Binding-site contacts:
Ligand atom O3' contacts residue ALA104 of chain 1.E at 3.5 Å (h-bond).
Ligand atom C2' contacts residue D3T1 of chain 1.P at 3.4 Å.
Ligand atom C6 contacts residue D3T1 of chain 1.P at 3.6 Å.
Ligand atom O3' contacts residue THR108 of chain 1.E at 3.6 Å.
Ligand atom P contacts residue LYS107 of chain 1.E at 3.6 Å.
Ligand atom OP1 contacts residue THR108 of chain 1.E at 2.6 Å (h-bond).
Ligand atom P contacts residue THR108 of chain 1.E at 3.7 Å.
Ligand atom O3' contacts residue TRP102 of chain 1.E at 3.2 Å.
Ligand atom C4' contacts residue GLY103 of chain 1.E at 3.5 Å.
Ligand atom P contacts residue GLY105 of chain 1.E at 3.5 Å.
Ligand atom N3 contacts residue TYR265 of chain 1.E at 3.7 Å.
Ligand atom C5M contacts residue D3T1 of chain 1.P at 3.4 Å.
Ligand atom P contacts residue ALA104 of chain 1.E at 3.7 Å.
Ligand atom C5' contacts residue GLY103 of chain 1.E at 3.5 Å.
Ligand atom O4 contacts residue D3T1 of chain 1.P at 3.3 Å (h-bond).
Ligand atom OP1 contacts residue ALA104 of chain 1.E at 3.4 Å (h-bond).
Ligand atom O2 contacts residue TYR265 of chain 1.E at 2.5 Å (h-bond).
Ligand atom O5' contacts residue LYS107 of chain 1.E at 3.5 Å.
Ligand atom OP1 contacts residue GLY105 of chain 1.E at 2.7 Å (h-bond).
Ligand atom C4 contacts residue D3T1 of chain 1.P at 3.2 Å.
Ligand atom OP1 contacts residue ARG248 of chain 1.E at 3.2 Å (salt-bridge).
Ligand atom P contacts residue NA1 of chain 1.R at 3.5 Å.
Ligand atom O3' contacts residue GLY103 of chain 1.E at 3.3 Å.
Ligand atom OP1 contacts residue LYS107 of chain 1.E at 3.5 Å.
Ligand atom OP2 contacts residue ALA104 of chain 1.E at 3.6 Å.
Ligand atom C5' contacts residue ASP250 of chain 1.E at 3.6 Å.
Ligand atom C2 contacts residue TYR265 of chain 1.E at 3.2 Å (hydrophobic).
Ligand atom O5' contacts residue GLY105 of chain 1.E at 3.4 Å (h-bond).
Ligand atom O3' contacts residue LYS107 of chain 1.E at 3.6 Å.
Ligand atom C4' contacts residue TRP102 of chain 1.E at 3.6 Å (hydrophobic).
Ligand atom C5 contacts residue D3T1 of chain 1.P at 3.2 Å.
Ligand atom OP2 contacts residue LYS107 of chain 1.E at 3.1 Å.
Ligand atom OP1 contacts residue TRP102 of chain 1.E at 3.1 Å (h-bond).
Ligand atom OP2 contacts residue NA1 of chain 1.R at 3.6 Å.
Ligand atom C3' contacts residue D3T1 of chain 1.P at 3.7 Å.
Ligand atom OP1 contacts residue NA1 of chain 1.R at 2.5 Å (h-bond).
Ligand atom OP2 contacts residue THR106 of chain 1.E at 3.6 Å.
Ligand atom C5' contacts residue GLY105 of chain 1.E at 3.5 Å.
Ligand atom OP2 contacts residue GLY105 of chain 1.E at 3.6 Å.
Ligand atom OP1 contacts residue GLY103 of chain 1.E at 2.8 Å (h-bond).

Sequence of chain 1.E:
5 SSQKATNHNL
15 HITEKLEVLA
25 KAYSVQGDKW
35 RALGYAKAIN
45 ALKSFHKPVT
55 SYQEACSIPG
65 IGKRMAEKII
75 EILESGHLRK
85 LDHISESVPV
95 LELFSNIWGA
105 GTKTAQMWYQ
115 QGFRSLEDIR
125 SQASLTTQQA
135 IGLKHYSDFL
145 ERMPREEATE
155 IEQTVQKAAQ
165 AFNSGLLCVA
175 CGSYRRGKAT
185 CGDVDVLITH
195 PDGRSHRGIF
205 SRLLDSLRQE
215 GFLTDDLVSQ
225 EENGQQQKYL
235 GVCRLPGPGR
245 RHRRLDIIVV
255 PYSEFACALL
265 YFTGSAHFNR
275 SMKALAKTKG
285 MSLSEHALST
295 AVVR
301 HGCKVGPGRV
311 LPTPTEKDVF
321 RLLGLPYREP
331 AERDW

The protein below binds the small molecule below.
Small molecule (SMILES): Cc1cn([C@H]2CC[C@@H](CO[P](=O)(O)O[C@H]3C[C@H](n4cnc5c(N)ncnc54)O[C@@H]3CO[P](=O)(O)O[C@H]3C[C@H](n4cc(C)c(=O)[nH]c4=O)O[C@@H]3CO[P](=O)(O)O[C@H]3C[C@H](n4cnc5c(=O)nc(N)[nH]c54)O[C@@H]3CO[P](=O)(O)O[C@H]3C[C@H](n4cnc5c(N)ncnc54)O[C@@H]3CO[P](=O)(O)O[C@H]3C[C@H](n4ccc(N)nc4=O)O[C@@H]3CO)O2)c(=O)[nH]c1=O